This small molecule binds to this protein.
Small molecule (SMILES): CC(C)C[C@@H]1NC(=O)[C@H](Cc2ccc(O)cc2)NC(=O)[C@@H]2CCCN2C(=O)[C@H](CC(C)C)NC(=O)[C@H](CCCN=C(N)N)NC(=O)[C@H](C(C)C)NC(=O)[C@H](CO)NC(=O)[C@H](CCCN=C(N)N)NC(=O)[C@H](CCC(N)=O)NC(=O)[C@H](Cc2ccccc2)NC(=O)[C@H](Cc2ccc(O)cc2)NC(=O)CSC[C@@H]([C@@H](N)O)NC(=O)[C@H](CCCN=C(N)N)NC1=O

Sequence of chain 1.A:
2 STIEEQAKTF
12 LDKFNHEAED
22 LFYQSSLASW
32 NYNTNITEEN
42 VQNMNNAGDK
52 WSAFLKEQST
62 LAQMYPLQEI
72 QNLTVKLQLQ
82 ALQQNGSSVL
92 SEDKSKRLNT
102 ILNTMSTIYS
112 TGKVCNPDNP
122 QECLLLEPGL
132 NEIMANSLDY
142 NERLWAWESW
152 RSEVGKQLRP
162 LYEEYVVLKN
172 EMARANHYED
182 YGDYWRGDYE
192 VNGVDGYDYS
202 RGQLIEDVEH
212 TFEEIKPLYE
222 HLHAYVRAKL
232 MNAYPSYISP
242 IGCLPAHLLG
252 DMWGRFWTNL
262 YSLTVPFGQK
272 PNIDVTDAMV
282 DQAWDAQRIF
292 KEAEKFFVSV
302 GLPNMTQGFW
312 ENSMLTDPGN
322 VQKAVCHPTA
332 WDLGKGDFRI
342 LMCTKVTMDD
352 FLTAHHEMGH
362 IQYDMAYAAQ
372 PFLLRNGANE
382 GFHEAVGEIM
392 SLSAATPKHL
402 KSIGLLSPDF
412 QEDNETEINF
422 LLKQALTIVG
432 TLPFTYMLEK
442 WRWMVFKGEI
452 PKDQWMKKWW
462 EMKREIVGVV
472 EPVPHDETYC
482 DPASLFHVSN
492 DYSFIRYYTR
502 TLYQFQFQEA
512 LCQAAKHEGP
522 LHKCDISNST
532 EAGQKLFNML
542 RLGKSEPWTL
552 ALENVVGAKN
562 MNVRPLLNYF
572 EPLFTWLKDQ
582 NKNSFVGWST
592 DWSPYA

Binding-site contacts:
Ligand atom NH2 contacts residue GLY335 of chain 1.A at 3.2 Å (h-bond).
Ligand atom CG contacts residue TYR185 of chain 1.A at 3.1 Å (hydrophobic).
Ligand atom O contacts residue ASN377 of chain 1.A at 3.0 Å (h-bond).
Ligand atom N contacts residue VAL326 of chain 1.A at 3.4 Å.
Ligand atom CE1 contacts residue ASN34 of chain 1.A at 3.4 Å.
Ligand atom N contacts residue PHE23 of chain 1.A at 3.4 Å.
Ligand atom NH1 contacts residue ASP333 of chain 1.A at 2.8 Å (salt-bridge).
Ligand atom O contacts residue SER30 of chain 1.A at 2.6 Å (h-bond).
Ligand atom NH2 contacts residue ASN100 of chain 1.A at 2.8 Å (h-bond).
Ligand atom NH2 contacts residue ASN104 of chain 1.A at 3.3 Å (h-bond).
Ligand atom CE1 contacts residue TRP332 of chain 1.A at 3.5 Å (hydrophobic).
Ligand atom O contacts residue TRP52 of chain 1.A at 3.2 Å (h-bond).
Ligand atom CG1 contacts residue GLN85 of chain 1.A at 3.5 Å.
Ligand atom CE2 contacts residue SER30 of chain 1.A at 3.6 Å.
Ligand atom CD contacts residue PHE373 of chain 1.A at 3.6 Å (hydrophobic).
Ligand atom O contacts residue TYR493 of chain 1.A at 3.0 Å (h-bond).
Ligand atom O contacts residue ASN491 of chain 1.A at 3.5 Å (h-bond).
Ligand atom NE contacts residue ASN104 of chain 1.A at 3.3 Å (h-bond).
Ligand atom CB contacts residue TRP52 of chain 1.A at 3.5 Å (hydrophobic).
Ligand atom CZ contacts residue GLY49 of chain 1.A at 3.5 Å.
Ligand atom NH2 contacts residue TYR185 of chain 1.A at 3.1 Å (h-bond).
Ligand atom CB contacts residue LEU56 of chain 1.A at 3.5 Å (hydrophobic).
Ligand atom NH1 contacts residue TYR179 of chain 1.A at 3.1 Å (h-bond).
Ligand atom CD2 contacts residue SER30 of chain 1.A at 3.5 Å.
Ligand atom OH contacts residue THR330 of chain 1.A at 3.5 Å.
Ligand atom CG contacts residue PHE373 of chain 1.A at 3.4 Å (hydrophobic).
Ligand atom C contacts residue PHE23 of chain 1.A at 3.6 Å (hydrophobic).
Ligand atom C contacts residue PHE23 of chain 1.A at 3.4 Å (hydrophobic).
Ligand atom O contacts residue SER107 of chain 1.A at 3.3 Å (h-bond).
Ligand atom CE2 contacts residue SER26 of chain 1.A at 3.1 Å.
Ligand atom CH3 contacts residue MET45 of chain 1.A at 3.5 Å (hydrophobic).
Ligand atom OH contacts residue MET45 of chain 1.A at 3.1 Å.
Ligand atom OH contacts residue ASN34 of chain 1.A at 3.3 Å (h-bond).
Ligand atom CD2 contacts residue TYR493 of chain 1.A at 3.5 Å (hydrophobic).
Ligand atom CZ contacts residue ASN34 of chain 1.A at 3.5 Å.
Ligand atom NH2 contacts residue ASP333 of chain 1.A at 3.1 Å (salt-bridge).
Ligand atom O contacts residue ASN34 of chain 1.A at 3.4 Å (h-bond).
Ligand atom CD2 contacts residue SER26 of chain 1.A at 3.2 Å.
Ligand atom CG2 contacts residue LEU83 of chain 1.A at 3.4 Å (hydrophobic).
Ligand atom CE1 contacts residue GLY49 of chain 1.A at 3.3 Å.